Sequence of chain 1.J:
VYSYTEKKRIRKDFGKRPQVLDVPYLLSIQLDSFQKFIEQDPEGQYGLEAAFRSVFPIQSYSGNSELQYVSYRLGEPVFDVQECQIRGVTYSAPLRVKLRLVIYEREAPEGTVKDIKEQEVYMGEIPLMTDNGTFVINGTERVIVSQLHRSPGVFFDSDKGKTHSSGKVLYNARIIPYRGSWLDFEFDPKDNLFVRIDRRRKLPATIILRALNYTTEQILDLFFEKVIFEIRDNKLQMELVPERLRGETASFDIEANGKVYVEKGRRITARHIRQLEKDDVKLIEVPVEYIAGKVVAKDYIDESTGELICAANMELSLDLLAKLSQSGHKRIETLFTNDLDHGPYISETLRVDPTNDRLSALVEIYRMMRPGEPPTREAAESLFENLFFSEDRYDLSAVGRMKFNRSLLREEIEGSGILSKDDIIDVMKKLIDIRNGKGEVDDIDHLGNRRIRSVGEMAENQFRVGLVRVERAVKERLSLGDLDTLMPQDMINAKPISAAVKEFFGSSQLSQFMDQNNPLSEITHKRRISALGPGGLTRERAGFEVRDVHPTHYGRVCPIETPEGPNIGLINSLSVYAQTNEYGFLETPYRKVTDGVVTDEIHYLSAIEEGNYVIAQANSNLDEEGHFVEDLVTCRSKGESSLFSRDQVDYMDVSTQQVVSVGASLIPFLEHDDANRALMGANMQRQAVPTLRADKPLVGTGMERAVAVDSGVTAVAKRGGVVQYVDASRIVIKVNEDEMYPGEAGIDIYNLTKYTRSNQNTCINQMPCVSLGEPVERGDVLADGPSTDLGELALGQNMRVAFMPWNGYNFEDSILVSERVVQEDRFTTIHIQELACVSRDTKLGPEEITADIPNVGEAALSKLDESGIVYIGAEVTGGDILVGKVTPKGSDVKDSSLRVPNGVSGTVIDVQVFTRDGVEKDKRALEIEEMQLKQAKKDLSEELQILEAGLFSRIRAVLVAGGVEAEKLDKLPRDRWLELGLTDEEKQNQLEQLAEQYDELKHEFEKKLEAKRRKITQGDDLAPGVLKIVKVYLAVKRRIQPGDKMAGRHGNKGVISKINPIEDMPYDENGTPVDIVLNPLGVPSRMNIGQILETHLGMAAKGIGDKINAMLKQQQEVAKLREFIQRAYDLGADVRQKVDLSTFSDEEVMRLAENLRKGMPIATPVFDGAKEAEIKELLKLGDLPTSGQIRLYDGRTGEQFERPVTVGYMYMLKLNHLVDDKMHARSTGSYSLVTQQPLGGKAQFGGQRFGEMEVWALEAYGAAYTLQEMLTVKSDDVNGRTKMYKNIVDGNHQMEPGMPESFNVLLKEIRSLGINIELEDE

Sequence of chain 1.W:
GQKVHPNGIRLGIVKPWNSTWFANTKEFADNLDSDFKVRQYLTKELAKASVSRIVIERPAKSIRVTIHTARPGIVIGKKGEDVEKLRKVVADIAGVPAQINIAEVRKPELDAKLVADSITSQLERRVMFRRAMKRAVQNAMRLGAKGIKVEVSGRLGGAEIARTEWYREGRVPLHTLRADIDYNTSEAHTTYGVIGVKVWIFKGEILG

This small molecule binds to this protein.
Small molecule (SMILES): O=c1ccn([C@@H]2O[C@H](CO[P](=O)(O)O[C@H]3[C@@H](O)[C@H](n4ccc(=O)[nH]c4=O)O[C@@H]3CO[P](=O)(O)O[C@H]3[C@@H](O)[C@H](n4ccc(=O)[nH]c4=O)O[C@@H]3COP(=O)=O)[C@@H](O)[C@H]2O)c(=O)[nH]1

Binding-site contacts:
Ligand atom O2 contacts residue PRO993 of chain 1.J at 4.4 Å.
Ligand atom C3' contacts residue ARG994 of chain 1.J at 4.3 Å.
Ligand atom C5' contacts residue ARG132 of chain 1.W at 3.2 Å.
Ligand atom C4' contacts residue ARG132 of chain 1.W at 4.1 Å.
Ligand atom O3' contacts residue ARG994 of chain 1.J at 3.9 Å.
Ligand atom O5' contacts residue ARG136 of chain 1.W at 3.7 Å.
Ligand atom OP1 contacts residue ARG132 of chain 1.W at 3.4 Å (salt-bridge).
Ligand atom O5' contacts residue ARG132 of chain 1.W at 2.6 Å (salt-bridge).
Ligand atom O2' contacts residue ASP995 of chain 1.J at 3.9 Å.
Ligand atom C5' contacts residue ARG136 of chain 1.W at 4.3 Å.
Ligand atom C3' contacts residue ARG132 of chain 1.W at 4.1 Å.
Ligand atom P contacts residue ARG132 of chain 1.W at 3.8 Å.
Ligand atom O2' contacts residue ARG994 of chain 1.J at 2.5 Å (salt-bridge).
Ligand atom OP2 contacts residue ARG132 of chain 1.W at 3.8 Å.
Ligand atom OP1 contacts residue ARG136 of chain 1.W at 3.1 Å (salt-bridge).
Ligand atom P contacts residue ARG136 of chain 1.W at 3.9 Å.
Ligand atom O3' contacts residue ARG136 of chain 1.W at 4.1 Å.
Ligand atom C2' contacts residue ARG994 of chain 1.J at 3.5 Å.